A protein and the small-molecule ligand that binds it are described below.
Small molecule (SMILES): CC(=O)N[C@H]1[C@H]([C@H](O)[C@H](O)CO)O[C@@](O)(C(=O)O)C[C@@H]1O

Binding-site contacts:
Ligand atom O1A contacts residue TYR326 of chain 4.B at 3.2 Å (h-bond).
Ligand atom C3 contacts residue ARG37 of chain 4.B at 3.8 Å.
Ligand atom O9 contacts residue ARG144 of chain 4.B at 3.3 Å (salt-bridge).
Ligand atom C3 contacts residue ASP70 of chain 4.B at 3.5 Å.
Ligand atom O4 contacts residue GLU38 of chain 4.B at 3.1 Å (salt-bridge).
Ligand atom O9 contacts residue ALA166 of chain 4.B at 3.4 Å.
Ligand atom C3 contacts residue GLU38 of chain 4.B at 3.6 Å.
Ligand atom O10 contacts residue ASP70 of chain 4.B at 3.6 Å.
Ligand atom O1A contacts residue ARG292 of chain 4.B at 2.9 Å (salt-bridge).
Ligand atom O1A contacts residue ARG212 of chain 4.B at 3.1 Å (salt-bridge).
Ligand atom O8 contacts residue GLU196 of chain 4.B at 2.8 Å (salt-bridge).
Ligand atom C5 contacts residue ASP70 of chain 4.B at 3.7 Å.
Ligand atom O1A contacts residue TYR268 of chain 4.B at 3.5 Å (h-bond).
Ligand atom O1B contacts residue TYR326 of chain 4.B at 3.4 Å (h-bond).
Ligand atom O8 contacts residue ARG212 of chain 4.B at 3.6 Å (salt-bridge).
Ligand atom C4 contacts residue GLU38 of chain 4.B at 3.7 Å.
Ligand atom C4 contacts residue TYR326 of chain 4.B at 3.5 Å (hydrophobic).
Ligand atom O10 contacts residue ARG71 of chain 4.B at 2.9 Å (salt-bridge).
Ligand atom C9 contacts residue ALA166 of chain 4.B at 3.6 Å (hydrophobic).
Ligand atom O6 contacts residue GLU197 of chain 4.B at 3.6 Å.
Ligand atom O8 contacts residue GLU197 of chain 4.B at 3.6 Å.
Ligand atom C11 contacts residue TRP98 of chain 4.B at 3.8 Å (hydrophobic).
Ligand atom O4 contacts residue ASP70 of chain 4.B at 3.6 Å.
Ligand atom C9 contacts residue GLU196 of chain 4.B at 3.3 Å.
Ligand atom O6 contacts residue ARG212 of chain 4.B at 3.5 Å (salt-bridge).
Ligand atom C6 contacts residue GLU197 of chain 4.B at 3.5 Å.
Ligand atom C8 contacts residue ARG212 of chain 4.B at 3.7 Å.
Ligand atom C2 contacts residue ASP70 of chain 4.B at 3.6 Å.
Ligand atom C1 contacts residue TYR326 of chain 4.B at 3.0 Å (hydrophobic).
Ligand atom C9 contacts residue ASN214 of chain 4.B at 3.5 Å.
Ligand atom C1 contacts residue ARG292 of chain 4.B at 3.7 Å.
Ligand atom C6 contacts residue TYR326 of chain 4.B at 3.6 Å (hydrophobic).
Ligand atom C2 contacts residue TYR326 of chain 4.B at 3.1 Å (hydrophobic).
Ligand atom C8 contacts residue GLU196 of chain 4.B at 3.6 Å.
Ligand atom O1B contacts residue ARG292 of chain 4.B at 3.0 Å (salt-bridge).
Ligand atom C3 contacts residue TYR326 of chain 4.B at 3.2 Å (hydrophobic).
Ligand atom O1B contacts residue ARG37 of chain 4.B at 2.9 Å (salt-bridge).
Ligand atom O9 contacts residue GLU196 of chain 4.B at 2.6 Å (salt-bridge).
Ligand atom O2 contacts residue ASP70 of chain 4.B at 2.6 Å (salt-bridge).
Ligand atom O6 contacts residue TYR326 of chain 4.B at 2.8 Å (h-bond).

Sequence of chain 4.B:
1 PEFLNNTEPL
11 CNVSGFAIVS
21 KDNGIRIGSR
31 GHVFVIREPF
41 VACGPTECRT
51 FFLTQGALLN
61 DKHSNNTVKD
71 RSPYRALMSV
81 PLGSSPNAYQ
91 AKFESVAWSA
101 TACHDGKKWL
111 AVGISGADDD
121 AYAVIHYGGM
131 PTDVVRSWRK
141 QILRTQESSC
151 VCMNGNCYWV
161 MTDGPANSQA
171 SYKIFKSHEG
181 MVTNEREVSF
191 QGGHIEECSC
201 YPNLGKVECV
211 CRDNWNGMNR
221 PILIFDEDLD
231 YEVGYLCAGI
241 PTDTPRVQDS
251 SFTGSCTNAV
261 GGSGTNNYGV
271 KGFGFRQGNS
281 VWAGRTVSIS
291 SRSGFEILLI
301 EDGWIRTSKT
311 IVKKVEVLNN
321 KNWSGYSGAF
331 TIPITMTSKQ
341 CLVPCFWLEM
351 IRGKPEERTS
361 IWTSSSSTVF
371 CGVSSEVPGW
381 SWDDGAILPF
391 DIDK